A small-molecule ligand and the protein it binds are described below.
Small molecule (SMILES): N[C@@H](CC(=O)O)C(=O)O

Sequence of chain 2.B:
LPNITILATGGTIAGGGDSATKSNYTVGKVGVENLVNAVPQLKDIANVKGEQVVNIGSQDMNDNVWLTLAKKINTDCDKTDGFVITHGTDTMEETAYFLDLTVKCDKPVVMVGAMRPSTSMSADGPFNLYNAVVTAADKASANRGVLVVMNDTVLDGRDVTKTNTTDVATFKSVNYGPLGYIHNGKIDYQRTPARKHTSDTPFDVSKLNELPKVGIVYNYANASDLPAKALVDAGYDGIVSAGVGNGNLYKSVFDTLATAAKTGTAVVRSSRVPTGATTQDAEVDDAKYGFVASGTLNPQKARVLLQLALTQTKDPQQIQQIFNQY

Sequence of chain 1.B:
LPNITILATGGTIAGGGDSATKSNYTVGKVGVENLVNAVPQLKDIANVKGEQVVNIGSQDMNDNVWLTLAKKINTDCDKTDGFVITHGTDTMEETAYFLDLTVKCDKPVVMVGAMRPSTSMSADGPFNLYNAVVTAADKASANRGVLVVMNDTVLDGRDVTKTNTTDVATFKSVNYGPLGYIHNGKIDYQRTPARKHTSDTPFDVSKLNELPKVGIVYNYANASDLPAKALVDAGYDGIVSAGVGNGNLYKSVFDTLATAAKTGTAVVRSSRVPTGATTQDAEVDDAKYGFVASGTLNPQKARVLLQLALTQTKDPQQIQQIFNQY

Binding-site contacts:
Ligand atom N contacts residue GLN59 of chain 1.B at 2.9 Å (h-bond).
Ligand atom C contacts residue GLN59 of chain 1.B at 3.6 Å.
Ligand atom CG contacts residue THR12 of chain 1.B at 2.9 Å.
Ligand atom C contacts residue SER58 of chain 1.B at 3.4 Å.
Ligand atom O contacts residue GLY57 of chain 1.B at 3.3 Å.
Ligand atom OXT contacts residue THR89 of chain 1.B at 3.3 Å (h-bond).
Ligand atom OD1 contacts residue GLY11 of chain 1.B at 3.9 Å.
Ligand atom O contacts residue GLY88 of chain 1.B at 3.2 Å.
Ligand atom C contacts residue GLY88 of chain 1.B at 3.6 Å.
Ligand atom N contacts residue ASP90 of chain 1.B at 2.8 Å (salt-bridge).
Ligand atom O contacts residue GLN59 of chain 1.B at 3.7 Å.
Ligand atom C contacts residue ASP90 of chain 1.B at 3.9 Å.
Ligand atom OD2 contacts residue THR12 of chain 1.B at 3.2 Å (h-bond).
Ligand atom OXT contacts residue SER58 of chain 1.B at 2.7 Å (h-bond).
Ligand atom O contacts residue GLY11 of chain 1.B at 3.4 Å.
Ligand atom OD2 contacts residue ALA114 of chain 1.B at 3.2 Å (h-bond).
Ligand atom C contacts residue THR89 of chain 1.B at 3.9 Å.
Ligand atom OD1 contacts residue THR12 of chain 1.B at 2.9 Å (h-bond).
Ligand atom CB contacts residue THR89 of chain 1.B at 3.7 Å.
Ligand atom O contacts residue VAL27 of chain 1.B at 3.8 Å.
Ligand atom OD1 contacts residue ALA114 of chain 1.B at 4.0 Å.
Ligand atom O contacts residue SER58 of chain 1.B at 2.6 Å (h-bond).
Ligand atom OD1 contacts residue THR89 of chain 1.B at 2.9 Å (h-bond).
Ligand atom CB contacts residue ASP90 of chain 1.B at 3.4 Å.
Ligand atom OXT contacts residue ASP90 of chain 1.B at 3.0 Å (salt-bridge).
Ligand atom N contacts residue ASN248 of chain 2.B at 3.5 Å (h-bond).
Ligand atom OD1 contacts residue GLY88 of chain 1.B at 3.2 Å.
Ligand atom CB contacts residue THR12 of chain 1.B at 3.2 Å.
Ligand atom CG contacts residue THR89 of chain 1.B at 3.0 Å.
Ligand atom CA contacts residue VAL27 of chain 1.B at 3.4 Å (hydrophobic).
Ligand atom OXT contacts residue GLY88 of chain 1.B at 3.4 Å.
Ligand atom CA contacts residue GLN59 of chain 1.B at 3.9 Å.
Ligand atom CB contacts residue GLU283 of chain 2.B at 3.8 Å.
Ligand atom CA contacts residue ASP90 of chain 1.B at 3.7 Å.
Ligand atom N contacts residue VAL27 of chain 1.B at 3.7 Å.
Ligand atom OD2 contacts residue THR89 of chain 1.B at 2.5 Å (h-bond).
Ligand atom CB contacts residue TYR25 of chain 1.B at 3.8 Å (hydrophobic).
Ligand atom CA contacts residue THR12 of chain 1.B at 3.4 Å.
Ligand atom N contacts residue GLU283 of chain 2.B at 2.7 Å (salt-bridge).
Ligand atom CA contacts residue GLU283 of chain 2.B at 3.4 Å.